Binding-site contacts:
Ligand atom C7 contacts residue ASN32 of chain 3.A at 3.4 Å.
Ligand atom C4 contacts residue ASP285 of chain 3.A at 3.7 Å.
Ligand atom C8 contacts residue ASN32 of chain 3.A at 4.5 Å.
Ligand atom C1 contacts residue ASN32 of chain 3.A at 1.4 Å.
Ligand atom O5 contacts residue ASN32 of chain 3.A at 2.3 Å (h-bond).
Ligand atom C8 contacts residue ILE56 of chain 3.B at 4.3 Å (hydrophobic).
Ligand atom C8 contacts residue THR34 of chain 3.A at 3.7 Å.
Ligand atom O7 contacts residue ASN32 of chain 3.A at 3.5 Å (h-bond).
Ligand atom C6 contacts residue THR312 of chain 3.A at 4.1 Å.
Ligand atom C4 contacts residue ASN32 of chain 3.A at 4.2 Å.
Ligand atom C6 contacts residue LEU52 of chain 3.B at 3.7 Å (hydrophobic).
Ligand atom C1 contacts residue THR312 of chain 3.A at 3.7 Å.
Ligand atom O6 contacts residue THR312 of chain 3.A at 4.4 Å.
Ligand atom C7 contacts residue THR34 of chain 3.A at 4.3 Å.
Ligand atom C5 contacts residue ASN32 of chain 3.A at 3.6 Å.
Ligand atom C2 contacts residue ASN32 of chain 3.A at 2.5 Å.
Ligand atom O6 contacts residue LEU52 of chain 3.B at 3.4 Å.
Ligand atom O4 contacts residue ILE56 of chain 3.B at 3.4 Å.
Ligand atom C1 contacts residue ALA33 of chain 3.A at 4.5 Å (hydrophobic).
Ligand atom C6 contacts residue ASP285 of chain 3.A at 3.7 Å.
Ligand atom C6 contacts residue ILE56 of chain 3.B at 4.3 Å (hydrophobic).
Ligand atom N2 contacts residue ASN32 of chain 3.A at 2.9 Å (h-bond).
Ligand atom O7 contacts residue THR34 of chain 3.A at 4.1 Å.
Ligand atom O4 contacts residue ASP285 of chain 3.A at 3.8 Å.
Ligand atom O5 contacts residue THR312 of chain 3.A at 3.1 Å (h-bond).
Ligand atom C5 contacts residue ASP285 of chain 3.A at 4.3 Å.
Ligand atom C5 contacts residue THR312 of chain 3.A at 4.2 Å.
Ligand atom O3 contacts residue ASP285 of chain 3.A at 4.2 Å.
Ligand atom C3 contacts residue ASN32 of chain 3.A at 3.8 Å.

Sequence of chain 3.B:
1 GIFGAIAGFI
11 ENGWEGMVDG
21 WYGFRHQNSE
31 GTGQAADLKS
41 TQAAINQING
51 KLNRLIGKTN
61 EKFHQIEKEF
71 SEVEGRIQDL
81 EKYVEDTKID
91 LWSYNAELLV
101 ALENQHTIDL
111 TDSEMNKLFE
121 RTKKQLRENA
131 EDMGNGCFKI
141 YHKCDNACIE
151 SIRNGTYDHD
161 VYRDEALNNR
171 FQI

Sequence of chain 3.A:
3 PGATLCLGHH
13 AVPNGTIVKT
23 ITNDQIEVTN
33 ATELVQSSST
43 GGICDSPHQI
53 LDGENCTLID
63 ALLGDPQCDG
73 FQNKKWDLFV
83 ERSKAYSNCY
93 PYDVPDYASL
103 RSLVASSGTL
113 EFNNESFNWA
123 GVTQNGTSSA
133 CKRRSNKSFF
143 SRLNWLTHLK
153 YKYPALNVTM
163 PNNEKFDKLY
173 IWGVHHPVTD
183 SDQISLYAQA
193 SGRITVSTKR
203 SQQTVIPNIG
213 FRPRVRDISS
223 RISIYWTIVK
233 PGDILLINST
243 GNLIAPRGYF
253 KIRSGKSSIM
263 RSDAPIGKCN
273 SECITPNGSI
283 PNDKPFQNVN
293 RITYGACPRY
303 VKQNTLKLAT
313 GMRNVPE

A protein and the small-molecule ligand that binds it are described below.
Small molecule (SMILES): CC(=O)N[C@H]1[C@H](O[C@H]2[C@H](O)[C@@H](NC(C)=O)CO[C@@H]2CO)O[C@H](CO)[C@@H](O[C@@H]2O[C@H](CO[C@H]3O[C@H](CO)[C@@H](O)[C@H](O)[C@@H]3O)[C@@H](O)[C@H](O[C@H]3O[C@H](CO)[C@@H](O)[C@H](O)[C@@H]3O)[C@@H]2O)[C@@H]1O